Sequence of chain 1.A:
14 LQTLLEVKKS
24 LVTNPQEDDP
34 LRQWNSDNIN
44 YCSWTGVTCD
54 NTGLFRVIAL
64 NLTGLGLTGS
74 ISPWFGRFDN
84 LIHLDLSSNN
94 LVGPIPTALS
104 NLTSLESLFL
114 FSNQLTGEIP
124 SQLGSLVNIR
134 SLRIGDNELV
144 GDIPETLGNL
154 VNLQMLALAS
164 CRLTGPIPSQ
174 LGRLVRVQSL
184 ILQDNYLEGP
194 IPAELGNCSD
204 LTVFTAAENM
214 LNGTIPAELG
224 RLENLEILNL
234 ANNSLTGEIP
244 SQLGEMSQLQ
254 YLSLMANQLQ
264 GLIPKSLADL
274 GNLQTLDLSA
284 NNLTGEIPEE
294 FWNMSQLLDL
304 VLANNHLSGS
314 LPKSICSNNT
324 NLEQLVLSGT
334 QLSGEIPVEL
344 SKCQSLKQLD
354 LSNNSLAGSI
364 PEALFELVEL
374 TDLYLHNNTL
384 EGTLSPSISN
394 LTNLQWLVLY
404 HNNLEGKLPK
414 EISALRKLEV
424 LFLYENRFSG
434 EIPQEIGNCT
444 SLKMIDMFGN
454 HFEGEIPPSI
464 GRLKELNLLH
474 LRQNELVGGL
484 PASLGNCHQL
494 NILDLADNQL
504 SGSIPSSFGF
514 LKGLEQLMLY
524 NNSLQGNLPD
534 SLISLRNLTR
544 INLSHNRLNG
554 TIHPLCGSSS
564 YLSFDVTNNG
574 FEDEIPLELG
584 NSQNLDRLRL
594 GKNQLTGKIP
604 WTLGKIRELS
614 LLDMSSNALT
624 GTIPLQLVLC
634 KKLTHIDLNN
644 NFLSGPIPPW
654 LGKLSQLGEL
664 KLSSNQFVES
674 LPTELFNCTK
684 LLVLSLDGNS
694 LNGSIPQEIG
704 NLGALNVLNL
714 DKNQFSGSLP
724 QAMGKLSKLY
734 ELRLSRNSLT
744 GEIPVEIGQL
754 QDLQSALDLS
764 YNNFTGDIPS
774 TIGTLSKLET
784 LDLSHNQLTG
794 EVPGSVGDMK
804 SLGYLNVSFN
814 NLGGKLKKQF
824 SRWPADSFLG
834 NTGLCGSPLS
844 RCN

Binding-site contacts:
Ligand atom O5 contacts residue ASN540 of chain 1.A at 2.4 Å (h-bond).
Ligand atom C8 contacts residue LYS515 of chain 1.A at 3.4 Å.
Ligand atom C7 contacts residue ASN540 of chain 1.A at 3.5 Å.
Ligand atom O7 contacts residue LYS515 of chain 1.A at 3.9 Å.
Ligand atom C8 contacts residue GLY516 of chain 1.A at 4.2 Å.
Ligand atom O7 contacts residue GLY516 of chain 1.A at 3.2 Å.
Ligand atom C5 contacts residue ASN540 of chain 1.A at 3.7 Å.
Ligand atom C7 contacts residue GLY516 of chain 1.A at 4.0 Å.
Ligand atom C2 contacts residue ASN540 of chain 1.A at 2.5 Å.
Ligand atom O7 contacts residue ASN540 of chain 1.A at 3.7 Å.
Ligand atom C4 contacts residue ASN540 of chain 1.A at 4.3 Å.
Ligand atom C7 contacts residue LYS515 of chain 1.A at 3.8 Å.
Ligand atom C1 contacts residue ASN540 of chain 1.A at 1.4 Å.
Ligand atom N2 contacts residue ASN540 of chain 1.A at 2.9 Å (h-bond).
Ligand atom C3 contacts residue ASN540 of chain 1.A at 3.8 Å.

A small-molecule ligand and the protein it binds are described below.
Small molecule (SMILES): CC(=O)N[C@@H]1[C@@H](O)[C@H](O)[C@@H](CO)O[C@H]1O